The protein below binds the small molecule below.
Small molecule (SMILES): CC(=O)N[C@@H]1[C@@H](O)[C@H](O)[C@@H](CO)O[C@H]1O

Sequence of chain 1.H:
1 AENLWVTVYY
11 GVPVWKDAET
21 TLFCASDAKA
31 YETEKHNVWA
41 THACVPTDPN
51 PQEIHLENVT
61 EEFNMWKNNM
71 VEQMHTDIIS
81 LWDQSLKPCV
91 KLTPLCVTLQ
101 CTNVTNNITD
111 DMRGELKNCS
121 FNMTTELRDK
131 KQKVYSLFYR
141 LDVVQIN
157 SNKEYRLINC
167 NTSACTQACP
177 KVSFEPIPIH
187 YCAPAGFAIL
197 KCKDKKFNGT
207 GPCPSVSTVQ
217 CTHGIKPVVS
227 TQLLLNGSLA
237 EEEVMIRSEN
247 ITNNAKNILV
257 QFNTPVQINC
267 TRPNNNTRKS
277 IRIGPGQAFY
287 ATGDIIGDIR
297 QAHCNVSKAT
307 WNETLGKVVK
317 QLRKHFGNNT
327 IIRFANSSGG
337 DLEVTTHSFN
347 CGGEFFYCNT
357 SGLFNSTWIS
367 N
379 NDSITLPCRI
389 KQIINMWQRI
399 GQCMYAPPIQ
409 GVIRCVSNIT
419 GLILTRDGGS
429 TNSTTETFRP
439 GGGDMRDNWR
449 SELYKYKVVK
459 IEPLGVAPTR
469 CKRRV

Binding-site contacts:
Ligand atom C5 contacts residue ASN308 of chain 1.H at 3.6 Å.
Ligand atom C1 contacts residue TRP364 of chain 1.H at 3.6 Å (hydrophobic).
Ligand atom C5 contacts residue TRP364 of chain 1.H at 4.4 Å (hydrophobic).
Ligand atom O7 contacts residue ASN308 of chain 1.H at 3.6 Å.
Ligand atom O5 contacts residue TRP364 of chain 1.H at 4.1 Å.
Ligand atom C8 contacts residue TRP364 of chain 1.H at 4.0 Å (hydrophobic).
Ligand atom O5 contacts residue ASN308 of chain 1.H at 2.3 Å (h-bond).
Ligand atom C7 contacts residue ASN308 of chain 1.H at 3.1 Å.
Ligand atom C3 contacts residue ASN308 of chain 1.H at 3.8 Å.
Ligand atom C8 contacts residue ASN308 of chain 1.H at 3.2 Å.
Ligand atom C4 contacts residue ASN308 of chain 1.H at 4.2 Å.
Ligand atom C2 contacts residue ASN308 of chain 1.H at 2.4 Å.
Ligand atom C1 contacts residue ASN308 of chain 1.H at 1.4 Å.
Ligand atom N2 contacts residue ASN308 of chain 1.H at 2.9 Å (h-bond).